Binding-site contacts:
Ligand atom N2 contacts residue ASN130 of chain 1.E at 2.9 Å (h-bond).
Ligand atom O7 contacts residue ASN130 of chain 1.E at 3.4 Å (h-bond).
Ligand atom O7 contacts residue THR132 of chain 1.E at 4.0 Å.
Ligand atom O7 contacts residue ARG140 of chain 1.E at 4.3 Å.
Ligand atom C8 contacts residue ASN130 of chain 1.E at 4.4 Å.
Ligand atom C3 contacts residue ASN130 of chain 1.E at 3.9 Å.
Ligand atom O5 contacts residue LYS144 of chain 1.E at 3.9 Å.
Ligand atom O5 contacts residue GLY141 of chain 1.E at 4.5 Å.
Ligand atom C8 contacts residue THR132 of chain 1.E at 4.3 Å.
Ligand atom C5 contacts residue ASN130 of chain 1.E at 3.8 Å.
Ligand atom O5 contacts residue ASN130 of chain 1.E at 2.5 Å (h-bond).
Ligand atom C2 contacts residue ASN130 of chain 1.E at 2.5 Å.
Ligand atom C6 contacts residue LYS144 of chain 1.E at 4.4 Å.
Ligand atom C1 contacts residue ASN130 of chain 1.E at 1.5 Å.
Ligand atom C7 contacts residue THR132 of chain 1.E at 4.4 Å.
Ligand atom C4 contacts residue ASN130 of chain 1.E at 4.4 Å.
Ligand atom C7 contacts residue ASN130 of chain 1.E at 3.3 Å.
Ligand atom O6 contacts residue LYS144 of chain 1.E at 3.4 Å (salt-bridge).

Sequence of chain 1.E:
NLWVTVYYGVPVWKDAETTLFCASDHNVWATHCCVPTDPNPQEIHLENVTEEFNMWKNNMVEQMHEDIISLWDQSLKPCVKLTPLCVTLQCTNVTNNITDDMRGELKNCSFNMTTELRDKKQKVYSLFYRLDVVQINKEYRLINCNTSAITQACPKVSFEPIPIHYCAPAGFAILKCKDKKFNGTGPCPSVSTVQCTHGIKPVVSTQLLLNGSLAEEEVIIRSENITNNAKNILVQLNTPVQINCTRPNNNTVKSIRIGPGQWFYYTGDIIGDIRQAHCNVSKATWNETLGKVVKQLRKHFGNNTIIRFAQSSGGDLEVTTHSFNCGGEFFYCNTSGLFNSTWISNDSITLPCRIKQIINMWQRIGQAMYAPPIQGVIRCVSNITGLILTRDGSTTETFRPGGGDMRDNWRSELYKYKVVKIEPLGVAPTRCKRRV

The small molecule below binds the protein below.
Small molecule (SMILES): CC(=O)N[C@@H]1[C@@H](O)[C@H](O)[C@@H](CO)O[C@H]1O